Sequence of chain 1.B:
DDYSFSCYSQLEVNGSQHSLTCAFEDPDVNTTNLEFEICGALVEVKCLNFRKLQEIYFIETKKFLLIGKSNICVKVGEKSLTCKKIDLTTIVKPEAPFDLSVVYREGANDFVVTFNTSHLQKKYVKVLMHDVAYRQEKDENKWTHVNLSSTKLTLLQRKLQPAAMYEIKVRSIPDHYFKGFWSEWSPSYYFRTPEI

Binding-site contacts:
Ligand atom O2 contacts residue NAG1 of chain 1.D at 3.2 Å.
Ligand atom O2 contacts residue NAG2 of chain 1.D at 3.4 Å (h-bond).
Ligand atom O3 contacts residue ASP118 of chain 1.B at 3.5 Å (salt-bridge).
Ligand atom O5 contacts residue NAG2 of chain 1.D at 4.1 Å.
Ligand atom C2 contacts residue NAG1 of chain 1.D at 3.7 Å.
Ligand atom O3 contacts residue PHE117 of chain 1.B at 4.2 Å.
Ligand atom C4 contacts residue PHE117 of chain 1.B at 4.5 Å (hydrophobic).
Ligand atom C3 contacts residue PHE117 of chain 1.B at 4.0 Å (hydrophobic).
Ligand atom C1 contacts residue NAG1 of chain 1.D at 3.0 Å.
Ligand atom C2 contacts residue NAG2 of chain 1.D at 4.2 Å.
Ligand atom O5 contacts residue NAG1 of chain 1.D at 3.7 Å.
Ligand atom C1 contacts residue NAG2 of chain 1.D at 3.7 Å.
Ligand atom C5 contacts residue NAG1 of chain 1.D at 3.8 Å.
Ligand atom C3 contacts residue NAG1 of chain 1.D at 4.0 Å.
Ligand atom C3 contacts residue ASP118 of chain 1.B at 4.4 Å.

This small molecule binds to this protein.
Small molecule (SMILES): C[C@@H]1O[C@@H](O)[C@@H](O)[C@H](O)[C@@H]1O